Binding-site contacts:
Ligand atom O3G contacts residue GLY338 of chain 1.A at 3.4 Å (h-bond).
Ligand atom O5' contacts residue ARG307 of chain 1.A at 3.6 Å (salt-bridge).
Ligand atom O2B contacts residue LYS911 of chain 1.A at 3.0 Å (salt-bridge).
Ligand atom O3A contacts residue SER310 of chain 1.A at 2.9 Å.
Ligand atom VG contacts residue MG1 of chain 1.C at 3.1 Å.
Ligand atom PA contacts residue ALA909 of chain 1.A at 3.4 Å.
Ligand atom O3A contacts residue ALA909 of chain 1.A at 3.4 Å (h-bond).
Ligand atom O2G contacts residue HIS1068 of chain 1.A at 2.7 Å (h-bond).
Ligand atom N1 contacts residue VAL878 of chain 1.A at 3.5 Å.
Ligand atom O2A contacts residue ARG307 of chain 1.A at 2.4 Å (salt-bridge).
Ligand atom N7 contacts residue ILE880 of chain 1.A at 3.5 Å.
Ligand atom O2B contacts residue ALA909 of chain 1.A at 2.0 Å (h-bond).
Ligand atom O1A contacts residue GLY910 of chain 1.A at 3.3 Å.
Ligand atom N3 contacts residue ARG307 of chain 1.A at 3.6 Å (salt-bridge).
Ligand atom O2G contacts residue GLU1036 of chain 1.A at 3.5 Å (salt-bridge).
Ligand atom C5' contacts residue ALA909 of chain 1.A at 3.4 Å (hydrophobic).
Ligand atom O3G contacts residue SER907 of chain 1.A at 3.0 Å.
Ligand atom C5' contacts residue GLY908 of chain 1.A at 3.4 Å.
Ligand atom C3' contacts residue GLY908 of chain 1.A at 3.5 Å.
Ligand atom PB contacts residue MG1 of chain 1.C at 3.2 Å.
Ligand atom PA contacts residue ARG307 of chain 1.A at 3.6 Å.
Ligand atom O3B contacts residue LYS911 of chain 1.A at 3.6 Å (salt-bridge).
Ligand atom O1A contacts residue LYS911 of chain 1.A at 3.5 Å (salt-bridge).
Ligand atom O3G contacts residue GLY312 of chain 1.A at 3.2 Å (h-bond).
Ligand atom O2' contacts residue GLU313 of chain 1.A at 3.3 Å (salt-bridge).
Ligand atom C2' contacts residue GLU313 of chain 1.A at 3.4 Å.
Ligand atom O3' contacts residue GLY908 of chain 1.A at 3.5 Å (h-bond).
Ligand atom O3B contacts residue GLY908 of chain 1.A at 3.3 Å (h-bond).
Ligand atom O2A contacts residue THR913 of chain 1.A at 3.3 Å (h-bond).
Ligand atom PA contacts residue THR913 of chain 1.A at 3.5 Å.
Ligand atom O1A contacts residue THR913 of chain 1.A at 2.8 Å (h-bond).
Ligand atom PB contacts residue ALA909 of chain 1.A at 3.3 Å.
Ligand atom O1B contacts residue THR912 of chain 1.A at 2.8 Å (h-bond).
Ligand atom N7 contacts residue THR299 of chain 1.A at 3.3 Å.
Ligand atom O1B contacts residue MG1 of chain 1.C at 1.9 Å.
Ligand atom O1G contacts residue GLN951 of chain 1.A at 2.9 Å (h-bond).
Ligand atom O2G contacts residue LYS911 of chain 1.A at 2.5 Å (salt-bridge).
Ligand atom O1A contacts residue ALA909 of chain 1.A at 2.6 Å (h-bond).
Ligand atom O1G contacts residue MG1 of chain 1.C at 1.9 Å.
Ligand atom O4G contacts residue GLN951 of chain 1.A at 3.1 Å (h-bond).

The protein below binds the small molecule below.
Small molecule (SMILES): Nc1ncnc2c1ncn2[C@@H]1O[C@H](CO[P](=O)(O)O[P](=O)(O)O[V](=O)(O)(O)O)[C@@H](O)[C@H]1O

Sequence of chain 1.A:
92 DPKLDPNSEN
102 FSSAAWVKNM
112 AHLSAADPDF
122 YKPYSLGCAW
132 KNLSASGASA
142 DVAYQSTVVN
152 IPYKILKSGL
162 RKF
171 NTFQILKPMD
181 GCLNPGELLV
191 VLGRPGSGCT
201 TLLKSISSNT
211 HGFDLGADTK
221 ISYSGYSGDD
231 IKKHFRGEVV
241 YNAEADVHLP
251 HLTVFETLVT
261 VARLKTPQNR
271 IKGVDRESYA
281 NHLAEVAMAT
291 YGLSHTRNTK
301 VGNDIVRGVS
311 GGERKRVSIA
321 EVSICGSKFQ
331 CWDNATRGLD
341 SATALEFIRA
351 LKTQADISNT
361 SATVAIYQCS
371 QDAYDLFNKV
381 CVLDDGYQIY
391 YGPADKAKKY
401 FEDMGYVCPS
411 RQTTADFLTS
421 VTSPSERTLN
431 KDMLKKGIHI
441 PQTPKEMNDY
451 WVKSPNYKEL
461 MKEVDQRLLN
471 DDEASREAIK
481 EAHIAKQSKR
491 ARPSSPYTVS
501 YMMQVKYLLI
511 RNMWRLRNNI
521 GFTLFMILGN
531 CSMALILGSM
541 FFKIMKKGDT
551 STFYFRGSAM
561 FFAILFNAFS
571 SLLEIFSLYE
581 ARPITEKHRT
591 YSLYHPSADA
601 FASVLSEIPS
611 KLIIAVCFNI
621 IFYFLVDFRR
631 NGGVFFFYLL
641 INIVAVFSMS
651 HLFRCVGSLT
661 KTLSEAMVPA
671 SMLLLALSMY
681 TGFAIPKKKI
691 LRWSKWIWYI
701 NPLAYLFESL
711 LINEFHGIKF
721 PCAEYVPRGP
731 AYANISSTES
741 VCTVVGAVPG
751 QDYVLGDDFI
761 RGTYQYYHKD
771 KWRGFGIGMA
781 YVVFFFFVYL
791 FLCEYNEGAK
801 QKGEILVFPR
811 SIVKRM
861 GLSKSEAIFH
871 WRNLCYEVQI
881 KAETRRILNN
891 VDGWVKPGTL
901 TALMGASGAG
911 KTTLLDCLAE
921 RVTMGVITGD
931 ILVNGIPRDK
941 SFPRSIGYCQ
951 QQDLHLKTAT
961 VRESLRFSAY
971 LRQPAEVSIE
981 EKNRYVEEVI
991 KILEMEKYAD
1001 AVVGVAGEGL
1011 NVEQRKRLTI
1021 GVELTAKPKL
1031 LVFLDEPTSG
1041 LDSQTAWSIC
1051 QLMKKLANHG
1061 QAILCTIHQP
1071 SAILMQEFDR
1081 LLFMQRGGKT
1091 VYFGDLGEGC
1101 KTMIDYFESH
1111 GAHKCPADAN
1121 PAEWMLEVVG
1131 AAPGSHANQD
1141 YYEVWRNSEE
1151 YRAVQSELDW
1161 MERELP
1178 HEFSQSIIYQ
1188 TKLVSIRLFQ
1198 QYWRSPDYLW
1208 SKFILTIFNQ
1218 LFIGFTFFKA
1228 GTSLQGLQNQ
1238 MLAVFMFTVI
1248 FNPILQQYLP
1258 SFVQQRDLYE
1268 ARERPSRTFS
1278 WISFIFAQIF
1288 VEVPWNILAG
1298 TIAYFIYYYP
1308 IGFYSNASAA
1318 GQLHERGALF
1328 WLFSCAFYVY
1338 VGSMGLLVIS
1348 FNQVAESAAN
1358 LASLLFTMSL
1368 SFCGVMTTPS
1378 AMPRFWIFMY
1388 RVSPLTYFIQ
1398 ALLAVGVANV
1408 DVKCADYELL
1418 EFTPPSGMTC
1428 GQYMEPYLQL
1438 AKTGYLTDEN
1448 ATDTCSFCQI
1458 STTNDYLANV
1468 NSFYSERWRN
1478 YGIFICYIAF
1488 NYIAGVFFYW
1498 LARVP